Sequence of chain 32.C:
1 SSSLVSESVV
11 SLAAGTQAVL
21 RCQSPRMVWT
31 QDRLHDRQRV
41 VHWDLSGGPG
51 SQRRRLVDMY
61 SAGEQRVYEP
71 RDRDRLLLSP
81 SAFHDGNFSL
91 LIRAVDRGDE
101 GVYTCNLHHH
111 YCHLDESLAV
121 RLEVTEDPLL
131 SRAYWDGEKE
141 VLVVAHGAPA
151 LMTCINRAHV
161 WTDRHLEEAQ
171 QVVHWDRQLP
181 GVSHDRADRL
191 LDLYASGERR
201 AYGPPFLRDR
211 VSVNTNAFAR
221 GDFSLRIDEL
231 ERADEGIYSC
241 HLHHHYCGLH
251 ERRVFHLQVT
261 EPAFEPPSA

Binding-site contacts:
Ligand atom C7 contacts residue ASN87 of chain 32.C at 3.9 Å.
Ligand atom O6 contacts residue SER79 of chain 32.C at 2.5 Å (h-bond).
Ligand atom O7 contacts residue ASN87 of chain 32.C at 4.4 Å.
Ligand atom O5 contacts residue ASN87 of chain 32.C at 2.4 Å (h-bond).
Ligand atom C1 contacts residue ASN87 of chain 32.C at 1.4 Å.
Ligand atom C6 contacts residue SER79 of chain 32.C at 3.6 Å.
Ligand atom C2 contacts residue ASN87 of chain 32.C at 2.5 Å.
Ligand atom C5 contacts residue SER79 of chain 32.C at 4.3 Å.
Ligand atom C4 contacts residue ASN87 of chain 32.C at 4.2 Å.
Ligand atom C3 contacts residue ASN87 of chain 32.C at 3.8 Å.
Ligand atom O5 contacts residue SER79 of chain 32.C at 3.8 Å.
Ligand atom C8 contacts residue ILE155 of chain 32.C at 3.7 Å (hydrophobic).
Ligand atom N2 contacts residue ASN87 of chain 32.C at 2.9 Å (h-bond).
Ligand atom C5 contacts residue ASN87 of chain 32.C at 3.7 Å.
Ligand atom O6 contacts residue LEU91 of chain 32.C at 3.9 Å.

A protein and the small-molecule ligand that binds it are described below.
Small molecule (SMILES): CC(=O)N[C@@H]1[C@@H](O)[C@H](O)[C@@H](CO)O[C@H]1O